Sequence of chain 1.F:
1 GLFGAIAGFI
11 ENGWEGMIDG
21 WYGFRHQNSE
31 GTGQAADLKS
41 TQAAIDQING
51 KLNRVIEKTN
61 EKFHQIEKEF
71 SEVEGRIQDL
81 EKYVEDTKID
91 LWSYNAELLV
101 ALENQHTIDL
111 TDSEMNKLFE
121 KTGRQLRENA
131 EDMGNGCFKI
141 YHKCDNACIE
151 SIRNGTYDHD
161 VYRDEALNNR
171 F

Binding-site contacts:
Ligand atom O5 contacts residue ASN154 of chain 1.F at 2.4 Å (h-bond).
Ligand atom C2 contacts residue ASN154 of chain 1.F at 2.4 Å.
Ligand atom C8 contacts residue ASN154 of chain 1.F at 4.3 Å.
Ligand atom C5 contacts residue ASN154 of chain 1.F at 3.7 Å.
Ligand atom O6 contacts residue ASN154 of chain 1.F at 4.4 Å.
Ligand atom C1 contacts residue GLU150 of chain 1.F at 4.4 Å.
Ligand atom O7 contacts residue ASN154 of chain 1.F at 3.0 Å (h-bond).
Ligand atom C4 contacts residue ASN154 of chain 1.F at 4.3 Å.
Ligand atom N2 contacts residue ASN154 of chain 1.F at 2.8 Å (h-bond).
Ligand atom O6 contacts residue GLU150 of chain 1.F at 4.2 Å.
Ligand atom O5 contacts residue GLU150 of chain 1.F at 4.2 Å.
Ligand atom C6 contacts residue ASN154 of chain 1.F at 4.3 Å.
Ligand atom C3 contacts residue ASN154 of chain 1.F at 3.7 Å.
Ligand atom C1 contacts residue ASN154 of chain 1.F at 1.5 Å.
Ligand atom C1 contacts residue THR156 of chain 1.F at 4.3 Å.
Ligand atom C7 contacts residue ASN154 of chain 1.F at 3.1 Å.
Ligand atom N2 contacts residue THR156 of chain 1.F at 4.4 Å.

A small-molecule ligand and the protein it binds are described below.
Small molecule (SMILES): CC(=O)N[C@@H]1[C@@H](O)[C@H](O)[C@@H](CO)O[C@H]1O